Binding-site contacts:
Ligand atom OXT contacts residue ALA485 of chain 1.D at 2.5 Å (h-bond).
Ligand atom CG contacts residue GLY655 of chain 1.D at 3.7 Å.
Ligand atom N contacts residue PRO483 of chain 1.D at 3.1 Å (h-bond).
Ligand atom OE2 contacts residue GLY655 of chain 1.D at 3.7 Å.
Ligand atom CAJ contacts residue TYR455 of chain 1.D at 3.9 Å (hydrophobic).
Ligand atom CAK contacts residue LYS686 of chain 1.D at 4.1 Å.
Ligand atom CAQ contacts residue ASP654 of chain 1.D at 4.0 Å.
Ligand atom CG contacts residue ALA656 of chain 1.D at 3.8 Å (hydrophobic).
Ligand atom OAG contacts residue LYS454 of chain 1.D at 3.5 Å.
Ligand atom CAB contacts residue LYS454 of chain 1.D at 3.7 Å.
Ligand atom CB contacts residue TYR455 of chain 1.D at 4.1 Å (hydrophobic).
Ligand atom CAB contacts residue TYR455 of chain 1.D at 4.0 Å (hydrophobic).
Ligand atom N contacts residue ALA485 of chain 1.D at 4.0 Å.
Ligand atom OE2 contacts residue THR657 of chain 1.D at 3.2 Å (h-bond).
Ligand atom C contacts residue ARG490 of chain 1.D at 3.3 Å.
Ligand atom OAD contacts residue ASP654 of chain 1.D at 3.9 Å.
Ligand atom CAL contacts residue GLU705 of chain 1.D at 3.3 Å.
Ligand atom C contacts residue LEU484 of chain 1.D at 3.6 Å (hydrophobic).
Ligand atom OXT contacts residue ARG490 of chain 1.D at 2.6 Å (salt-bridge).
Ligand atom CAA contacts residue ASN688 of chain 1.D at 3.4 Å.
Ligand atom CA contacts residue GLU705 of chain 1.D at 3.9 Å.
Ligand atom CD contacts residue THR657 of chain 1.D at 4.1 Å.
Ligand atom OXT contacts residue ALA656 of chain 1.D at 4.0 Å.
Ligand atom CAT contacts residue TYR455 of chain 1.D at 3.7 Å (hydrophobic).
Ligand atom N contacts residue LEU484 of chain 1.D at 3.4 Å.
Ligand atom OXT contacts residue LEU484 of chain 1.D at 3.4 Å.
Ligand atom OE1 contacts residue GLU705 of chain 1.D at 4.1 Å.
Ligand atom CAK contacts residue VAL652 of chain 1.D at 3.7 Å (hydrophobic).
Ligand atom O contacts residue ARG490 of chain 1.D at 3.0 Å (salt-bridge).
Ligand atom OE2 contacts residue ALA656 of chain 1.D at 2.7 Å (h-bond).
Ligand atom CD contacts residue ALA656 of chain 1.D at 3.7 Å (hydrophobic).
Ligand atom OAG contacts residue TYR455 of chain 1.D at 4.0 Å.
Ligand atom C contacts residue ALA485 of chain 1.D at 3.5 Å (hydrophobic).
Ligand atom N contacts residue GLU705 of chain 1.D at 3.1 Å (salt-bridge).
Ligand atom OAD contacts residue VAL652 of chain 1.D at 3.4 Å.
Ligand atom OAD contacts residue GLU653 of chain 1.D at 3.6 Å (salt-bridge).
Ligand atom O contacts residue LEU484 of chain 1.D at 3.8 Å.
Ligand atom OAG contacts residue ASP654 of chain 1.D at 3.5 Å (salt-bridge).
Ligand atom CAL contacts residue PRO483 of chain 1.D at 3.7 Å (hydrophobic).
Ligand atom CA contacts residue LEU484 of chain 1.D at 4.1 Å (hydrophobic).

Sequence of chain 1.D:
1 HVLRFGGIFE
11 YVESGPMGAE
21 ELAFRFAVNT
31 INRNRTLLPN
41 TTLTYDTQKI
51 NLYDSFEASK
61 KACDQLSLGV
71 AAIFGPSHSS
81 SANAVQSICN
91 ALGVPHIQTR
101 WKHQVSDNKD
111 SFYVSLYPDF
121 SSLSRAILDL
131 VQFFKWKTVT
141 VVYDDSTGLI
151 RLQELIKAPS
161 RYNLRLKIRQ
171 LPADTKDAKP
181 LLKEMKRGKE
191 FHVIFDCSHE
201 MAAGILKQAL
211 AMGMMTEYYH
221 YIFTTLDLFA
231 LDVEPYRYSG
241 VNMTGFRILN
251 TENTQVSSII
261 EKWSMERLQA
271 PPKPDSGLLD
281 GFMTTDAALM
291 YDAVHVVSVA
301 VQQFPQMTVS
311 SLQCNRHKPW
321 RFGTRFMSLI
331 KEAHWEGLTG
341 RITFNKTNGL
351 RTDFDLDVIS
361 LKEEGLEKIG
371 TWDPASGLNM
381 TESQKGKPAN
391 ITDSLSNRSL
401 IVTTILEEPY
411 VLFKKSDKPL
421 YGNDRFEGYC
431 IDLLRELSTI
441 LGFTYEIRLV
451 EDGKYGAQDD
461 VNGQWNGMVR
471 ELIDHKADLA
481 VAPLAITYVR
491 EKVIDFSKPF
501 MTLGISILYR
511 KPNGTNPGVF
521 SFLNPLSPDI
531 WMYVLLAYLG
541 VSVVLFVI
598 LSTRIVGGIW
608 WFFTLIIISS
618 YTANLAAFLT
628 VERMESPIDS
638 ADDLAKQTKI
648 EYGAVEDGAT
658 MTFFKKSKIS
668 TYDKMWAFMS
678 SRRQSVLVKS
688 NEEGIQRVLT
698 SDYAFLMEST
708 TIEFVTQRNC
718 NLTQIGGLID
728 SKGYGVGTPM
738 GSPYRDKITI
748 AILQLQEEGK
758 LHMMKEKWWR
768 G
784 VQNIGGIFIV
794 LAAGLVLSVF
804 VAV

The small molecule below binds the protein below.
Small molecule (SMILES): C/C(=C/C=C/[C@@H](C)C(=O)O)[C@H]1CN[C@H](C(=O)O)[C@H]1CC(=O)O